Binding-site contacts:
Ligand atom OAB contacts residue PHE105 of chain 2.B at 3.4 Å.
Ligand atom NBC contacts residue GLY10 of chain 2.A at 3.4 Å (h-bond).
Ligand atom CAQ contacts residue TRP118 of chain 2.A at 3.6 Å (hydrophobic).
Ligand atom NAY contacts residue TRP118 of chain 2.A at 3.0 Å.
Ligand atom CBJ contacts residue TRP118 of chain 2.B at 3.5 Å (hydrophobic).
Ligand atom CBE contacts residue TRP118 of chain 2.A at 3.5 Å (hydrophobic).
Ligand atom CBF contacts residue TYR114 of chain 2.A at 3.6 Å (hydrophobic).
Ligand atom CBI contacts residue TRP118 of chain 2.A at 3.5 Å (hydrophobic).
Ligand atom OAC contacts residue ILE107 of chain 2.A at 3.3 Å.
Ligand atom NBB contacts residue TRP118 of chain 2.B at 3.5 Å.
Ligand atom OAD contacts residue GLY108 of chain 2.B at 3.2 Å (h-bond).
Ligand atom NAZ contacts residue FMT1 of chain 2.G at 3.6 Å.
Ligand atom OAC contacts residue GLY108 of chain 2.A at 3.3 Å (h-bond).
Ligand atom CAS contacts residue TRP118 of chain 2.A at 3.6 Å (hydrophobic).
Ligand atom CBN contacts residue GLY108 of chain 2.B at 3.5 Å.
Ligand atom CAM contacts residue GLY108 of chain 2.A at 3.4 Å.
Ligand atom CAO contacts residue ILE106 of chain 2.A at 3.3 Å (hydrophobic).
Ligand atom CAJ contacts residue ILE23 of chain 2.B at 3.3 Å (hydrophobic).
Ligand atom NBC contacts residue TYR114 of chain 2.B at 3.1 Å (h-bond).
Ligand atom CAG contacts residue FMT1 of chain 2.D at 3.4 Å.
Ligand atom CBK contacts residue GLY108 of chain 2.A at 3.5 Å.
Ligand atom NAY contacts residue FMT1 of chain 2.D at 3.5 Å (h-bond).
Ligand atom OAD contacts residue MET111 of chain 2.B at 3.1 Å.
Ligand atom OAA contacts residue PHE105 of chain 2.A at 3.4 Å.
Ligand atom NBA contacts residue LYS117 of chain 2.B at 3.6 Å.
Ligand atom NBD contacts residue TYR114 of chain 2.A at 3.1 Å (h-bond).
Ligand atom CLAE contacts residue TYR114 of chain 2.B at 3.5 Å.
Ligand atom NBA contacts residue TYR114 of chain 2.B at 3.5 Å.
Ligand atom CBL contacts residue GLY108 of chain 2.B at 3.4 Å.
Ligand atom NBA contacts residue FMT1 of chain 2.D at 3.3 Å (h-bond).
Ligand atom CLAF contacts residue TYR114 of chain 2.A at 3.6 Å.
Ligand atom NAZ contacts residue TRP118 of chain 2.B at 3.2 Å.
Ligand atom OAD contacts residue ILE107 of chain 2.B at 3.5 Å.
Ligand atom NBB contacts residue FMT1 of chain 2.G at 3.0 Å (h-bond).
Ligand atom CBF contacts residue TRP118 of chain 2.B at 3.5 Å (hydrophobic).
Ligand atom CAH contacts residue FMT1 of chain 2.G at 3.4 Å.
Ligand atom CBG contacts residue TYR114 of chain 2.B at 3.6 Å (hydrophobic).
Ligand atom CAN contacts residue GLY108 of chain 2.B at 3.4 Å.
Ligand atom OAC contacts residue MET111 of chain 2.A at 3.3 Å.
Ligand atom CAP contacts residue ILE106 of chain 2.B at 3.6 Å (hydrophobic).

Sequence of chain 2.B:
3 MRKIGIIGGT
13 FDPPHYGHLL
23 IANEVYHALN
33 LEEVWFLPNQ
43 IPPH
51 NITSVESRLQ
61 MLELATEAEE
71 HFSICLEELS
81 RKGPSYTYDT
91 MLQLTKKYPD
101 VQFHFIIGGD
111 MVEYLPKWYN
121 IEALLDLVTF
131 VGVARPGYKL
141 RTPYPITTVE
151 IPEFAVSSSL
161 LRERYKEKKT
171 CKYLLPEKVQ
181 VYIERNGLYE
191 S

The small molecule below binds the protein below.
Small molecule (SMILES): O=C(CCC(=O)Nc1ccccc1Cl)/N=N/C=c1ccc(=C/N=N/C(=O)CCC(=O)Nc2ccccc2Cl)cc1

Sequence of chain 2.A:
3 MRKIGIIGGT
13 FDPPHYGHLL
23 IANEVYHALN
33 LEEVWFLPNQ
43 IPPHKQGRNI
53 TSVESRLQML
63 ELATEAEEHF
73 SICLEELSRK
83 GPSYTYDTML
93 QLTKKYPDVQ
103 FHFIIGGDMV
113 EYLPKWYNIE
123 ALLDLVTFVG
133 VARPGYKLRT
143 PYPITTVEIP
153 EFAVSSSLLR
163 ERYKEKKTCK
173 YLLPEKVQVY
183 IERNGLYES